Sequence of chain 1.C:
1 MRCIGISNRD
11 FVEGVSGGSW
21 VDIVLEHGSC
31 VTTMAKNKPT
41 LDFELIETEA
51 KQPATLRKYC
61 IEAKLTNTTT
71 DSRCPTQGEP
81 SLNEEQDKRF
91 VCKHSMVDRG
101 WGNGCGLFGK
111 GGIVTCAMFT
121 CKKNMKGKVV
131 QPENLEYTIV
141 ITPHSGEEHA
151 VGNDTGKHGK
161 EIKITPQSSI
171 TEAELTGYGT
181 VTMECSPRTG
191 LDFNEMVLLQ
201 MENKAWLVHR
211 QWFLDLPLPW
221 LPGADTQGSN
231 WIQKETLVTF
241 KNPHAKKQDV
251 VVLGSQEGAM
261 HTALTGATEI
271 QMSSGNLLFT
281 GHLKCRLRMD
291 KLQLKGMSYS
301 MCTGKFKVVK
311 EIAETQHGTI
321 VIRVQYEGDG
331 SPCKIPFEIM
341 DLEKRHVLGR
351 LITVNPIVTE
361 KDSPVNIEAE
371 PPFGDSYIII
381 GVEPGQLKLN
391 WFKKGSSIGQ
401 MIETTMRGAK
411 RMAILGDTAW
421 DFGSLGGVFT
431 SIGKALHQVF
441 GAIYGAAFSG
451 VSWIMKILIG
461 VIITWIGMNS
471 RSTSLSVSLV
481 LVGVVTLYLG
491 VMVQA

Binding-site contacts:
Ligand atom O7 contacts residue GLY102 of chain 1.E at 3.0 Å (h-bond).
Ligand atom C2 contacts residue ASN153 of chain 1.C at 2.6 Å.
Ligand atom C8 contacts residue HIS149 of chain 1.C at 3.5 Å.
Ligand atom C5 contacts residue HIS149 of chain 1.C at 3.6 Å.
Ligand atom N2 contacts residue ASN153 of chain 1.C at 3.2 Å (h-bond).
Ligand atom O7 contacts residue ASN153 of chain 1.C at 4.0 Å.
Ligand atom C1 contacts residue ASN153 of chain 1.C at 1.4 Å.
Ligand atom C6 contacts residue HIS149 of chain 1.C at 4.1 Å.
Ligand atom O3 contacts residue HIS149 of chain 1.C at 4.2 Å.
Ligand atom C7 contacts residue TRP101 of chain 1.E at 4.3 Å (hydrophobic).
Ligand atom O5 contacts residue GLY156 of chain 1.C at 3.9 Å.
Ligand atom C8 contacts residue ASN153 of chain 1.C at 3.9 Å.
Ligand atom C8 contacts residue TRP101 of chain 1.E at 4.4 Å (hydrophobic).
Ligand atom O5 contacts residue HIS149 of chain 1.C at 3.8 Å.
Ligand atom C1 contacts residue THR155 of chain 1.C at 3.7 Å.
Ligand atom C4 contacts residue HIS149 of chain 1.C at 3.7 Å.
Ligand atom C5 contacts residue GLY156 of chain 1.C at 4.0 Å.
Ligand atom C2 contacts residue HIS149 of chain 1.C at 3.6 Å.
Ligand atom C7 contacts residue GLY102 of chain 1.E at 4.0 Å.
Ligand atom O7 contacts residue TRP101 of chain 1.E at 3.4 Å (h-bond).
Ligand atom C4 contacts residue ASN153 of chain 1.C at 4.2 Å.
Ligand atom O6 contacts residue HIS149 of chain 1.C at 3.6 Å.
Ligand atom C1 contacts residue HIS158 of chain 1.C at 4.1 Å.
Ligand atom O7 contacts residue ASN103 of chain 1.E at 4.5 Å.
Ligand atom C3 contacts residue ASN153 of chain 1.C at 3.9 Å.
Ligand atom C3 contacts residue HIS149 of chain 1.C at 4.3 Å.
Ligand atom C7 contacts residue ASN153 of chain 1.C at 3.6 Å.
Ligand atom C6 contacts residue GLY156 of chain 1.C at 3.8 Å.
Ligand atom C5 contacts residue HIS158 of chain 1.C at 4.2 Å.
Ligand atom C1 contacts residue HIS149 of chain 1.C at 3.7 Å.
Ligand atom C6 contacts residue HIS158 of chain 1.C at 3.9 Å.
Ligand atom O5 contacts residue ASN153 of chain 1.C at 2.2 Å (h-bond).
Ligand atom O5 contacts residue THR155 of chain 1.C at 3.8 Å.
Ligand atom C5 contacts residue ASN153 of chain 1.C at 3.6 Å.
Ligand atom O5 contacts residue HIS158 of chain 1.C at 3.2 Å.
Ligand atom C8 contacts residue ALA150 of chain 1.C at 4.5 Å (hydrophobic).
Ligand atom O6 contacts residue HIS158 of chain 1.C at 3.4 Å.

The small molecule below binds the protein below.
Small molecule (SMILES): CC(=O)N[C@H]1[C@H](O[C@H]2[C@H](O)[C@@H](NC(C)=O)CO[C@@H]2CO)O[C@H](CO)[C@@H](O)[C@@H]1O

Sequence of chain 1.E:
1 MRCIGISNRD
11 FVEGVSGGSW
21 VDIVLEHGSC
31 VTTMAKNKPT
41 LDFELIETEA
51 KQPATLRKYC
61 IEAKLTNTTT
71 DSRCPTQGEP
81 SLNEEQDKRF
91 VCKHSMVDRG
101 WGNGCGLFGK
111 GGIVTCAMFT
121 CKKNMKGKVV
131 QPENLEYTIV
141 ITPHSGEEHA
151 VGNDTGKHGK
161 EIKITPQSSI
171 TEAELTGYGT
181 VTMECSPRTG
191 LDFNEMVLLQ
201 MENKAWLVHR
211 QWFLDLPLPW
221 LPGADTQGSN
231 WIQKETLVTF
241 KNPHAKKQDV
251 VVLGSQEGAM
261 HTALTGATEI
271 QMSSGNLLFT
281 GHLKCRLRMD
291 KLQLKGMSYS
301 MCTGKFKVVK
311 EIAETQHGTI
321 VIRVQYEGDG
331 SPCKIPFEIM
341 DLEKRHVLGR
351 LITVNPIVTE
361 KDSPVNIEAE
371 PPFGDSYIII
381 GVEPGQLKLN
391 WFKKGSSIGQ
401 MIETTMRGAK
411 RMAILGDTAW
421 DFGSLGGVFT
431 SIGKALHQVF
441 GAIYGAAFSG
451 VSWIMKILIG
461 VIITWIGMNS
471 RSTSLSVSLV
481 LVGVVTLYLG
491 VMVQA